Binding-site contacts:
Ligand atom O6 contacts residue NAG1 of chain 1.M at 3.4 Å (h-bond).
Ligand atom C2 contacts residue ASN374 of chain 1.A at 2.5 Å.
Ligand atom C7 contacts residue ASN374 of chain 1.A at 3.4 Å.
Ligand atom C8 contacts residue GLU375 of chain 1.A at 3.7 Å.
Ligand atom C7 contacts residue GLU375 of chain 1.A at 4.5 Å.
Ligand atom C3 contacts residue ASN374 of chain 1.A at 3.9 Å.
Ligand atom O5 contacts residue ASN374 of chain 1.A at 2.3 Å (h-bond).
Ligand atom C4 contacts residue ASN374 of chain 1.A at 4.2 Å.
Ligand atom C5 contacts residue ASN374 of chain 1.A at 3.6 Å.
Ligand atom O7 contacts residue ASN374 of chain 1.A at 3.4 Å (h-bond).
Ligand atom C7 contacts residue TRP405 of chain 1.A at 4.2 Å (hydrophobic).
Ligand atom C8 contacts residue ASN374 of chain 1.A at 4.1 Å.
Ligand atom N2 contacts residue ASN374 of chain 1.A at 3.0 Å (h-bond).
Ligand atom O7 contacts residue TRP405 of chain 1.A at 3.9 Å.
Ligand atom C1 contacts residue ASN374 of chain 1.A at 1.4 Å.
Ligand atom C6 contacts residue NAG1 of chain 1.M at 4.4 Å.
Ligand atom O6 contacts residue ASN374 of chain 1.A at 4.5 Å.
Ligand atom N2 contacts residue GLU375 of chain 1.A at 4.3 Å.
Ligand atom C8 contacts residue TRP405 of chain 1.A at 3.6 Å (hydrophobic).

Sequence of chain 1.A:
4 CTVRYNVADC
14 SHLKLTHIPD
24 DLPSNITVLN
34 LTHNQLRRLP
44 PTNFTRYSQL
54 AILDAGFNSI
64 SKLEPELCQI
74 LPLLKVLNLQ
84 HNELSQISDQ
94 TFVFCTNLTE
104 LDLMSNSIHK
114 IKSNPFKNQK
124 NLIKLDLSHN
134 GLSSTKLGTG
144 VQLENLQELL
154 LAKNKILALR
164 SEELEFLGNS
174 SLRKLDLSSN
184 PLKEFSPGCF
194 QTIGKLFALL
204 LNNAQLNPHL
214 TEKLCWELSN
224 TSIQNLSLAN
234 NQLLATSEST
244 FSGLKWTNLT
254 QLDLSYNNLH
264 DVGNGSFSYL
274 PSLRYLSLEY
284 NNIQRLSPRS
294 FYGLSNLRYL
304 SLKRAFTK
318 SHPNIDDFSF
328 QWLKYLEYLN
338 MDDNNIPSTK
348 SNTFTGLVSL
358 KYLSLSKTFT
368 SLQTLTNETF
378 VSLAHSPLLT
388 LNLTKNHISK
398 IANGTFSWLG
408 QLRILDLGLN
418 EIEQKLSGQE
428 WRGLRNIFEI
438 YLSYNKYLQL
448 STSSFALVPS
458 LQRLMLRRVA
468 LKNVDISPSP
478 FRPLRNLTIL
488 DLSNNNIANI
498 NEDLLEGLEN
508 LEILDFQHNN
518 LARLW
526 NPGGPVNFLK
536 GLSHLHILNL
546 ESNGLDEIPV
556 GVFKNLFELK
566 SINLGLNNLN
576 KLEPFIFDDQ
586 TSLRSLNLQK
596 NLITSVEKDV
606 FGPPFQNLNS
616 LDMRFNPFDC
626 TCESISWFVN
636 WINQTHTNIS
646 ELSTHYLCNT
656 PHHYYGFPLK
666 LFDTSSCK

A protein and the small-molecule ligand that binds it are described below.
Small molecule (SMILES): CC(=O)N[C@H]1[C@H](O[C@H]2[C@H](O)[C@@H](NC(C)=O)CO[C@@H]2CO)O[C@H](CO)[C@@H](O[C@@H]2O[C@H](CO)[C@@H](O)[C@H](O)[C@@H]2O)[C@@H]1O